Binding-site contacts:
Ligand atom O3 contacts residue CA1 of chain 1.D at 2.5 Å.
Ligand atom O4 contacts residue GLU95 of chain 1.A at 3.4 Å (salt-bridge).
Ligand atom C1M contacts residue SER23 of chain 1.A at 3.5 Å.
Ligand atom C4 contacts residue ASP96 of chain 1.A at 3.4 Å.
Ligand atom O3 contacts residue ASP99 of chain 1.A at 2.4 Å (salt-bridge).
Ligand atom O2 contacts residue ASN21 of chain 1.A at 3.1 Å (h-bond).
Ligand atom O4 contacts residue GLY97 of chain 1.A at 3.9 Å.
Ligand atom O3 contacts residue ASP101 of chain 1.A at 2.9 Å (salt-bridge).
Ligand atom O7A contacts residue DLY2 of chain 1.B at 3.2 Å (h-bond).
Ligand atom O7A contacts residue DLE1 of chain 1.B at 2.2 Å (h-bond).
Ligand atom C5 contacts residue SER22 of chain 1.A at 3.3 Å.
Ligand atom C3 contacts residue ASP99 of chain 1.A at 3.1 Å.
Ligand atom C6 contacts residue ASP96 of chain 1.A at 3.9 Å.
Ligand atom O2 contacts residue ASP104 of chain 1.A at 3.9 Å.
Ligand atom C3 contacts residue CA1 of chain 1.D at 3.3 Å.
Ligand atom O4 contacts residue ASP104 of chain 1.A at 3.3 Å (salt-bridge).
Ligand atom C5 contacts residue DLE1 of chain 1.B at 3.2 Å.
Ligand atom C4 contacts residue SER22 of chain 1.A at 3.5 Å.
Ligand atom O5 contacts residue SER22 of chain 1.A at 3.3 Å (h-bond).
Ligand atom C3 contacts residue CA1 of chain 1.C at 3.5 Å.
Ligand atom O7A contacts residue SER23 of chain 1.A at 3.8 Å.
Ligand atom O3 contacts residue CA1 of chain 1.C at 2.6 Å.
Ligand atom O3 contacts residue ASP104 of chain 1.A at 3.3 Å (salt-bridge).
Ligand atom C7 contacts residue DLY2 of chain 1.B at 3.6 Å.
Ligand atom C1 contacts residue SER23 of chain 1.A at 3.8 Å.
Ligand atom C4 contacts residue CA1 of chain 1.C at 3.3 Å.
Ligand atom O4 contacts residue ASP96 of chain 1.A at 2.7 Å (salt-bridge).
Ligand atom O4 contacts residue CA1 of chain 1.C at 2.5 Å.
Ligand atom O2 contacts residue CA1 of chain 1.D at 2.4 Å.
Ligand atom C4 contacts residue ASP104 of chain 1.A at 3.3 Å.
Ligand atom C2 contacts residue CA1 of chain 1.D at 3.4 Å.
Ligand atom C4 contacts residue CA1 of chain 1.D at 3.7 Å.
Ligand atom O2 contacts residue SER22 of chain 1.A at 3.4 Å.
Ligand atom O5 contacts residue SER23 of chain 1.A at 2.9 Å (h-bond).
Ligand atom C7 contacts residue DLE1 of chain 1.B at 1.2 Å.
Ligand atom O5 contacts residue DLE1 of chain 1.B at 3.7 Å.
Ligand atom C6 contacts residue DLE1 of chain 1.B at 2.4 Å.
Ligand atom C3 contacts residue ASP104 of chain 1.A at 3.9 Å.
Ligand atom O4 contacts residue ASP99 of chain 1.A at 3.5 Å (salt-bridge).
Ligand atom C5 contacts residue ASP96 of chain 1.A at 3.7 Å.

This protein binds this small molecule.
Small molecule (SMILES): C[C@@H]1O[C@@H](CC(=O)O)[C@@H](O)[C@H](O)[C@@H]1O

Sequence of chain 1.A:
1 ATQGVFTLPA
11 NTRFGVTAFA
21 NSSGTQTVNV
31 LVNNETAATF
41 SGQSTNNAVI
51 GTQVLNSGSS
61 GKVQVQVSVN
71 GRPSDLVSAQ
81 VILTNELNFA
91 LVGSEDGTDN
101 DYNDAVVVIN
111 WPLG